Sequence of chain 1.D:
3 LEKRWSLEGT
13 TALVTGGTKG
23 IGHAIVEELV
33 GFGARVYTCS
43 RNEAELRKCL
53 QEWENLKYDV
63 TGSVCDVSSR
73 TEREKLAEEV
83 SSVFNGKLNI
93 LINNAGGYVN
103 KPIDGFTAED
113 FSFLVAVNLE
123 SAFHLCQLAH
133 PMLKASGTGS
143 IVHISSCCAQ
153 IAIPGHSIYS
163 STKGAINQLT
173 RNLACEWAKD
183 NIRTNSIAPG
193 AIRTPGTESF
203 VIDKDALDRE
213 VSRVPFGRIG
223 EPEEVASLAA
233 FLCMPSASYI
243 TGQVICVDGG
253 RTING

Binding-site contacts:
Ligand atom C8 contacts residue ILE155 of chain 1.D at 3.9 Å (hydrophobic).
Ligand atom C7 contacts residue TYR161 of chain 1.D at 4.0 Å (hydrophobic).
Ligand atom C4 contacts residue HIS158 of chain 1.D at 3.0 Å.
Ligand atom C5 contacts residue GLY192 of chain 1.D at 4.0 Å.
Ligand atom O10 contacts residue ILE155 of chain 1.D at 4.2 Å.
Ligand atom C7 contacts residue HIS158 of chain 1.D at 3.9 Å.
Ligand atom C7 contacts residue TYR100 of chain 1.D at 3.8 Å (hydrophobic).
Ligand atom O10 contacts residue ALA193 of chain 1.D at 3.7 Å.
Ligand atom O10 contacts residue PRO191 of chain 1.D at 4.5 Å.
Ligand atom C5 contacts residue GLU212 of chain 1.D at 3.8 Å.
Ligand atom O10 contacts residue ARG253 of chain 1.D at 4.0 Å.
Ligand atom O10 contacts residue GLY192 of chain 1.D at 3.3 Å.
Ligand atom C5 contacts residue ALA193 of chain 1.D at 3.9 Å (hydrophobic).
Ligand atom C6 contacts residue CYS149 of chain 1.D at 4.0 Å (hydrophobic).
Ligand atom N9 contacts residue TYR100 of chain 1.D at 4.2 Å.
Ligand atom C6 contacts residue PRO191 of chain 1.D at 4.3 Å (hydrophobic).
Ligand atom C2 contacts residue HIS158 of chain 1.D at 4.2 Å.
Ligand atom C3 contacts residue ILE155 of chain 1.D at 4.4 Å (hydrophobic).
Ligand atom C6 contacts residue CYS150 of chain 1.D at 3.8 Å (hydrophobic).
Ligand atom C6 contacts residue SER148 of chain 1.D at 3.6 Å.
Ligand atom C3 contacts residue CYS150 of chain 1.D at 4.1 Å (hydrophobic).
Ligand atom C3 contacts residue SER148 of chain 1.D at 3.6 Å.
Ligand atom C3 contacts residue HIS158 of chain 1.D at 3.6 Å.
Ligand atom C6 contacts residue ILE155 of chain 1.D at 4.0 Å (hydrophobic).
Ligand atom C8 contacts residue GLY192 of chain 1.D at 3.7 Å.
Ligand atom C5 contacts residue ILE155 of chain 1.D at 4.3 Å (hydrophobic).
Ligand atom C4 contacts residue TYR100 of chain 1.D at 4.1 Å (hydrophobic).
Ligand atom O10 contacts residue CYS149 of chain 1.D at 2.9 Å (h-bond).
Ligand atom C1 contacts residue HIS158 of chain 1.D at 3.3 Å.
Ligand atom C2 contacts residue GLU212 of chain 1.D at 4.1 Å.
Ligand atom C8 contacts residue CYS149 of chain 1.D at 3.9 Å (hydrophobic).
Ligand atom C8 contacts residue ALA193 of chain 1.D at 4.0 Å (hydrophobic).
Ligand atom C8 contacts residue GLU212 of chain 1.D at 4.5 Å.
Ligand atom C6 contacts residue GLY192 of chain 1.D at 4.3 Å.

The protein below binds the small molecule below.
Small molecule (SMILES): NCCc1ccc(O)cc1